Binding-site contacts:
Ligand atom C03 contacts residue PHE60 of chain 1.A at 3.8 Å (hydrophobic).
Ligand atom O15 contacts residue PRO58 of chain 1.A at 3.5 Å.
Ligand atom C02 contacts residue PHE60 of chain 1.A at 3.8 Å (hydrophobic).
Ligand atom C05 contacts residue HIS296 of chain 1.A at 3.9 Å.
Ligand atom O18 contacts residue SER301 of chain 1.A at 3.3 Å (h-bond).
Ligand atom C13 contacts residue PHE218 of chain 1.A at 3.8 Å (hydrophobic).
Ligand atom O20 contacts residue PHE218 of chain 1.A at 3.5 Å.
Ligand atom C07 contacts residue GLY59 of chain 1.A at 3.9 Å.
Ligand atom C17 contacts residue LEU297 of chain 1.A at 3.1 Å (hydrophobic).
Ligand atom O16 contacts residue MET133 of chain 1.A at 3.3 Å.
Ligand atom C08 contacts residue GLY59 of chain 1.A at 3.7 Å.
Ligand atom O01 contacts residue SER134 of chain 1.A at 2.6 Å (h-bond).
Ligand atom C05 contacts residue LEU297 of chain 1.A at 3.8 Å (hydrophobic).
Ligand atom O16 contacts residue LEU67 of chain 1.A at 3.3 Å.
Ligand atom O20 contacts residue LEU297 of chain 1.A at 3.5 Å (h-bond).
Ligand atom C06 contacts residue GLY59 of chain 1.A at 4.0 Å.
Ligand atom C07 contacts residue MET133 of chain 1.A at 3.9 Å (hydrophobic).
Ligand atom C10 contacts residue LEU67 of chain 1.A at 3.8 Å (hydrophobic).
Ligand atom O01 contacts residue PHE135 of chain 1.A at 3.7 Å.
Ligand atom C17 contacts residue PHE218 of chain 1.A at 3.9 Å (hydrophobic).
Ligand atom C08 contacts residue CYS62 of chain 1.A at 3.9 Å (hydrophobic).
Ligand atom C04 contacts residue LEU297 of chain 1.A at 3.5 Å (hydrophobic).
Ligand atom C12 contacts residue LEU297 of chain 1.A at 3.9 Å (hydrophobic).
Ligand atom C02 contacts residue SER134 of chain 1.A at 3.1 Å.
Ligand atom O01 contacts residue GLY59 of chain 1.A at 3.8 Å.
Ligand atom O15 contacts residue GLY59 of chain 1.A at 2.9 Å (h-bond).
Ligand atom S11 contacts residue MET66 of chain 1.A at 3.9 Å.
Ligand atom C13 contacts residue LEU297 of chain 1.A at 3.7 Å (hydrophobic).
Ligand atom C06 contacts residue CYS62 of chain 1.A at 3.6 Å (hydrophobic).
Ligand atom C09 contacts residue MET66 of chain 1.A at 3.5 Å (hydrophobic).
Ligand atom C14 contacts residue MET269 of chain 1.A at 3.7 Å (hydrophobic).
Ligand atom C19 contacts residue LEU297 of chain 1.A at 3.9 Å (hydrophobic).
Ligand atom O18 contacts residue LEU297 of chain 1.A at 3.1 Å (h-bond).
Ligand atom C14 contacts residue PHE60 of chain 1.A at 3.7 Å (hydrophobic).
Ligand atom O01 contacts residue PHE60 of chain 1.A at 2.9 Å (h-bond).
Ligand atom S11 contacts residue PHE218 of chain 1.A at 3.6 Å.
Ligand atom C02 contacts residue HIS296 of chain 1.A at 3.8 Å.
Ligand atom C12 contacts residue PHE218 of chain 1.A at 3.5 Å (hydrophobic).
Ligand atom C05 contacts residue SER134 of chain 1.A at 3.8 Å.
Ligand atom C19 contacts residue SER301 of chain 1.A at 3.4 Å.

The small molecule below binds the protein below.
Small molecule (SMILES): COC(=O)CCSC(=O)C[C@@H](O)/C=C/CCC[C@@H](C)O

Sequence of chain 1.A:
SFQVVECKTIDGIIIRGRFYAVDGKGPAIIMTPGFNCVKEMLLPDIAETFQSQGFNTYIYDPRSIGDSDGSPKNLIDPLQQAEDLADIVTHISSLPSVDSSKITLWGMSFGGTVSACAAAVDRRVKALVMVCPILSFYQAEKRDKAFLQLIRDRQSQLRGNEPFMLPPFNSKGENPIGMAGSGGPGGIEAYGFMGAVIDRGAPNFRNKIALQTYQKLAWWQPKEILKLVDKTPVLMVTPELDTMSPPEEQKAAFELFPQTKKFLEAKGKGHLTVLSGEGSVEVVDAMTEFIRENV